The small molecule below binds the protein below.
Small molecule (SMILES): C[C@@H](NC(=O)c1c[nH]c2ncc(C3CC3)nc12)C(C)(C)O

Binding-site contacts:
Ligand atom C2 contacts residue LEU95 of chain 1.A at 4.0 Å (hydrophobic).
Ligand atom C15 contacts residue LEU18 of chain 1.A at 3.7 Å (hydrophobic).
Ligand atom C8 contacts residue MET92 of chain 1.A at 4.0 Å (hydrophobic).
Ligand atom C14 contacts residue GLY98 of chain 1.A at 3.7 Å.
Ligand atom C8 contacts residue LEU146 of chain 1.A at 3.8 Å (hydrophobic).
Ligand atom C1 contacts residue LEU95 of chain 1.A at 3.1 Å (hydrophobic).
Ligand atom N3 contacts residue LEU146 of chain 1.A at 3.8 Å.
Ligand atom O11 contacts residue VAL26 of chain 1.A at 4.2 Å.
Ligand atom C19 contacts residue VAL26 of chain 1.A at 3.6 Å (hydrophobic).
Ligand atom C14 contacts residue LEU146 of chain 1.A at 3.9 Å (hydrophobic).
Ligand atom C1 contacts residue TYR94 of chain 1.A at 3.6 Å (hydrophobic).
Ligand atom C8 contacts residue GLU93 of chain 1.A at 3.9 Å.
Ligand atom N4 contacts residue LEU95 of chain 1.A at 3.0 Å (h-bond).
Ligand atom N9 contacts residue GLU93 of chain 1.A at 2.9 Å (salt-bridge).
Ligand atom C1 contacts residue LEU18 of chain 1.A at 4.1 Å (hydrophobic).
Ligand atom C8 contacts residue VAL74 of chain 1.A at 3.9 Å (hydrophobic).
Ligand atom N9 contacts residue LEU146 of chain 1.A at 3.8 Å.
Ligand atom C5 contacts residue LEU95 of chain 1.A at 4.0 Å (hydrophobic).
Ligand atom C19 contacts residue GLY19 of chain 1.A at 3.8 Å.
Ligand atom C21 contacts residue ALA156 of chain 1.A at 3.9 Å (hydrophobic).
Ligand atom C21 contacts residue ASP157 of chain 1.A at 3.5 Å.
Ligand atom C8 contacts residue ALA43 of chain 1.A at 3.8 Å (hydrophobic).
Ligand atom C10 contacts residue LEU146 of chain 1.A at 4.1 Å (hydrophobic).
Ligand atom C18 contacts residue ASP157 of chain 1.A at 4.0 Å.
Ligand atom N4 contacts residue GLU93 of chain 1.A at 4.0 Å.
Ligand atom N9 contacts residue ALA43 of chain 1.A at 3.4 Å.
Ligand atom C5 contacts residue GLU93 of chain 1.A at 3.8 Å.
Ligand atom C18 contacts residue ASN144 of chain 1.A at 4.0 Å.
Ligand atom C12 contacts residue GLY98 of chain 1.A at 3.7 Å.
Ligand atom N4 contacts residue TYR94 of chain 1.A at 3.5 Å.
Ligand atom C7 contacts residue LEU146 of chain 1.A at 3.5 Å (hydrophobic).
Ligand atom C6 contacts residue LEU146 of chain 1.A at 3.4 Å (hydrophobic).
Ligand atom C5 contacts residue LEU146 of chain 1.A at 3.6 Å (hydrophobic).
Ligand atom O11 contacts residue MET92 of chain 1.A at 4.0 Å.
Ligand atom C21 contacts residue ASN144 of chain 1.A at 3.8 Å.
Ligand atom C2 contacts residue LEU146 of chain 1.A at 4.0 Å (hydrophobic).
Ligand atom C2 contacts residue LEU18 of chain 1.A at 4.2 Å (hydrophobic).
Ligand atom N9 contacts residue VAL74 of chain 1.A at 4.0 Å.
Ligand atom C5 contacts residue ALA43 of chain 1.A at 3.8 Å (hydrophobic).
Ligand atom C14 contacts residue CYS99 of chain 1.A at 3.6 Å (hydrophobic).

Sequence of chain 1.A:
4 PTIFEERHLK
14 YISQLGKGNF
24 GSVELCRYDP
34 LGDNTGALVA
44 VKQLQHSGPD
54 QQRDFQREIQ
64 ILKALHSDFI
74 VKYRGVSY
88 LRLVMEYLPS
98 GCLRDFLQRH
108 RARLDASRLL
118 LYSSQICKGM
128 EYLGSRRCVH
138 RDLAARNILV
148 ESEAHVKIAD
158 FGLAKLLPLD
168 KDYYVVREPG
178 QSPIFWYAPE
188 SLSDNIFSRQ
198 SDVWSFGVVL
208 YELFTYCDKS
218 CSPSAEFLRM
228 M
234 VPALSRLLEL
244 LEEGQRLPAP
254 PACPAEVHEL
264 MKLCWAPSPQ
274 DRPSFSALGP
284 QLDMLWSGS